A small-molecule ligand and the protein it binds are described below.
Small molecule (SMILES): CC(=O)N[C@H]1[C@H](O[C@H]2[C@H](O)[C@@H](NC(C)=O)CO[C@@H]2CO[C@@H]2O[C@@H](C)[C@@H](O)[C@@H](O)[C@@H]2O)O[C@H](CO)[C@@H](O)[C@@H]1O

Binding-site contacts:
Ligand atom C7 contacts residue ASN154 of chain 5.B at 3.3 Å.
Ligand atom C2 contacts residue ASN154 of chain 5.B at 2.4 Å.
Ligand atom C1 contacts residue HIS104 of chain 5.A at 3.2 Å.
Ligand atom C5 contacts residue HIS104 of chain 5.A at 3.1 Å.
Ligand atom O5 contacts residue HIS104 of chain 5.A at 3.0 Å (h-bond).
Ligand atom C8 contacts residue ASN154 of chain 5.B at 3.4 Å.
Ligand atom C4 contacts residue HIS104 of chain 5.A at 4.4 Å.
Ligand atom C6 contacts residue HIS104 of chain 5.A at 3.2 Å.
Ligand atom O5 contacts residue ASN154 of chain 5.B at 2.4 Å (h-bond).
Ligand atom N2 contacts residue ASN154 of chain 5.B at 2.9 Å (h-bond).
Ligand atom O7 contacts residue ASN154 of chain 5.B at 3.3 Å (h-bond).
Ligand atom C3 contacts residue ASN154 of chain 5.B at 3.8 Å.
Ligand atom C1 contacts residue ASN154 of chain 5.B at 1.4 Å.
Ligand atom C5 contacts residue ASN154 of chain 5.B at 3.7 Å.
Ligand atom C4 contacts residue ASN154 of chain 5.B at 4.2 Å.
Ligand atom C8 contacts residue HIS104 of chain 5.A at 4.0 Å.

Sequence of chain 5.A:
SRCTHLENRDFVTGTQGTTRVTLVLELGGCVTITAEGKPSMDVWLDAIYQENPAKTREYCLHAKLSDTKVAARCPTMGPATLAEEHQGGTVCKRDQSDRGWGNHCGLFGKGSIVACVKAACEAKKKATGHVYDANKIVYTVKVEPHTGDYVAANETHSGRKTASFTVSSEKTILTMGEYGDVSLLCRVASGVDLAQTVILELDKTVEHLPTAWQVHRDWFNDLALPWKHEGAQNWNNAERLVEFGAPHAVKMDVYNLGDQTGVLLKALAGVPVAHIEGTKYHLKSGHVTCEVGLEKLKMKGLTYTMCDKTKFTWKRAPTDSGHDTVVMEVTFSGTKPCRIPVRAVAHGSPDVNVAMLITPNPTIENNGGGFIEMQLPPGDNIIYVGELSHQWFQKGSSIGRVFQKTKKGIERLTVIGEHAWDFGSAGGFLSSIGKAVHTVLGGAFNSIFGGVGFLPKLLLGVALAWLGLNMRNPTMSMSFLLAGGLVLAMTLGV

Sequence of chain 5.B:
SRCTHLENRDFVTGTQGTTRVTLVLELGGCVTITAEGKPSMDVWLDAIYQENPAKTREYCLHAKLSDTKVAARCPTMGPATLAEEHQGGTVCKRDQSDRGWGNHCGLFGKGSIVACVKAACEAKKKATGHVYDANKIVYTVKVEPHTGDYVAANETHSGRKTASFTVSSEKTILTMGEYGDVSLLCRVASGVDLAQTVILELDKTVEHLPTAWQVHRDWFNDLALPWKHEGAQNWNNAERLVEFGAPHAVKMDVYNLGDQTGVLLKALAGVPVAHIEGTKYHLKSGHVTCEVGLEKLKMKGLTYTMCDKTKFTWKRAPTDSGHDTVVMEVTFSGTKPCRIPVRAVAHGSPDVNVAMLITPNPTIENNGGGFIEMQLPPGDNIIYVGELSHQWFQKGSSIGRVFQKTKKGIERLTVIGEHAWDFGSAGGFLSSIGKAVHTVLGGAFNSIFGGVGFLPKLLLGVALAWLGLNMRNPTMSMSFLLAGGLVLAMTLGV